Sequence of chain 1.D:
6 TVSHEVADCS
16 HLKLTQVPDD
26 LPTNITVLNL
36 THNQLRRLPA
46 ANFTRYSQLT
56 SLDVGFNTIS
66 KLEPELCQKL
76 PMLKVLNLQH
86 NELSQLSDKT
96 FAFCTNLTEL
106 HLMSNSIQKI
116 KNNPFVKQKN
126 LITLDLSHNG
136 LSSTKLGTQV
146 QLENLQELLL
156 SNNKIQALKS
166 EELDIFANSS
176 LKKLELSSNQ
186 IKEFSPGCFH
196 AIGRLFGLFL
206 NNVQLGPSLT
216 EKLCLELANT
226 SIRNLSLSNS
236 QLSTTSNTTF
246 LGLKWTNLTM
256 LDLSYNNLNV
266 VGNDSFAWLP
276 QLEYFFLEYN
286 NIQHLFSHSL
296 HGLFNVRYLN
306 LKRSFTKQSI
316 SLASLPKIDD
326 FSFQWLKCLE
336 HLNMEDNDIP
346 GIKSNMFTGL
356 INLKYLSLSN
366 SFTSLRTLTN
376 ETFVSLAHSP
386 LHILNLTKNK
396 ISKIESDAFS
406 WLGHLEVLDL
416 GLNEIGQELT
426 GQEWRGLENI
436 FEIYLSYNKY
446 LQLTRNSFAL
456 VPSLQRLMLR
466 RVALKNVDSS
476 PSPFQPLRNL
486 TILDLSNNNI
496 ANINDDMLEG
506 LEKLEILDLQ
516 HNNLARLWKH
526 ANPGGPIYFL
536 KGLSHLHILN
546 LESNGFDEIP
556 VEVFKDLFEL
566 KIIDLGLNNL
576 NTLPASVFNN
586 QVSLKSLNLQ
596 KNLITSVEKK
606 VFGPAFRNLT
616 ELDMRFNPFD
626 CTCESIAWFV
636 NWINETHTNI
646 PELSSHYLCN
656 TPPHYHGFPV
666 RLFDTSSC

Binding-site contacts:
Ligand atom C1 contacts residue ASN242 of chain 1.D at 1.4 Å.
Ligand atom O7 contacts residue ASN242 of chain 1.D at 4.1 Å.
Ligand atom O7 contacts residue TRP273 of chain 1.D at 4.5 Å.
Ligand atom C3 contacts residue ASN242 of chain 1.D at 3.8 Å.
Ligand atom C7 contacts residue TRP273 of chain 1.D at 4.4 Å (hydrophobic).
Ligand atom C2 contacts residue ASN242 of chain 1.D at 2.4 Å.
Ligand atom C5 contacts residue ASN242 of chain 1.D at 3.6 Å.
Ligand atom C7 contacts residue ASN242 of chain 1.D at 3.7 Å.
Ligand atom N2 contacts residue THR243 of chain 1.D at 4.0 Å.
Ligand atom O5 contacts residue ASN242 of chain 1.D at 2.3 Å (h-bond).
Ligand atom C8 contacts residue THR243 of chain 1.D at 4.1 Å.
Ligand atom C8 contacts residue TRP273 of chain 1.D at 4.0 Å (hydrophobic).
Ligand atom N2 contacts residue ASN242 of chain 1.D at 2.9 Å (h-bond).
Ligand atom C4 contacts residue ASN242 of chain 1.D at 4.2 Å.

A small-molecule ligand and the protein it binds are described below.
Small molecule (SMILES): CC(=O)N[C@@H]1[C@@H](O)[C@H](O)[C@@H](CO)O[C@H]1O